Binding-site contacts:
Ligand atom C6 contacts residue ASN362 of chain 1.E at 4.5 Å.
Ligand atom C1 contacts residue ASN362 of chain 1.E at 1.4 Å.
Ligand atom C8 contacts residue ASN362 of chain 1.E at 4.4 Å.
Ligand atom C4 contacts residue ASN362 of chain 1.E at 4.2 Å.
Ligand atom O3 contacts residue BMA3 of chain 1.IA at 4.1 Å.
Ligand atom C8 contacts residue ASN385 of chain 1.E at 4.1 Å.
Ligand atom C7 contacts residue NAG1 of chain 1.IA at 3.9 Å.
Ligand atom O7 contacts residue NAG2 of chain 1.IA at 4.3 Å.
Ligand atom C3 contacts residue NAG2 of chain 1.IA at 4.3 Å.
Ligand atom N2 contacts residue NAG2 of chain 1.IA at 3.6 Å.
Ligand atom O7 contacts residue ASN385 of chain 1.E at 4.3 Å.
Ligand atom C1 contacts residue SER363 of chain 1.E at 3.9 Å.
Ligand atom O7 contacts residue SER387 of chain 1.E at 3.9 Å.
Ligand atom O3 contacts residue NAG1 of chain 1.IA at 3.8 Å.
Ligand atom O6 contacts residue ASN362 of chain 1.E at 3.9 Å.
Ligand atom C8 contacts residue THR371 of chain 1.E at 3.3 Å.
Ligand atom C7 contacts residue NAG2 of chain 1.IA at 3.5 Å.
Ligand atom C3 contacts residue ASN362 of chain 1.E at 3.8 Å.
Ligand atom O3 contacts residue NAG2 of chain 1.IA at 4.1 Å.
Ligand atom N2 contacts residue ASN362 of chain 1.E at 2.8 Å (h-bond).
Ligand atom C2 contacts residue ASN362 of chain 1.E at 2.4 Å.
Ligand atom C7 contacts residue ASN362 of chain 1.E at 3.3 Å.
Ligand atom O5 contacts residue ASN362 of chain 1.E at 2.4 Å (h-bond).
Ligand atom O4 contacts residue BMA3 of chain 1.IA at 4.1 Å.
Ligand atom O7 contacts residue NAG1 of chain 1.IA at 3.4 Å.
Ligand atom O7 contacts residue ASN362 of chain 1.E at 3.4 Å (h-bond).
Ligand atom N2 contacts residue SER363 of chain 1.E at 4.4 Å.
Ligand atom C5 contacts residue ASN362 of chain 1.E at 3.7 Å.
Ligand atom C8 contacts residue NAG2 of chain 1.IA at 3.2 Å.
Ligand atom C8 contacts residue NAG1 of chain 1.IA at 4.0 Å.

The protein below binds the small molecule below.
Small molecule (SMILES): CC(=O)N[C@H]1[C@H](O[C@H]2[C@H](O)[C@@H](NC(C)=O)CO[C@@H]2CO)O[C@H](CO)[C@@H](O)[C@@H]1O

Sequence of chain 1.E:
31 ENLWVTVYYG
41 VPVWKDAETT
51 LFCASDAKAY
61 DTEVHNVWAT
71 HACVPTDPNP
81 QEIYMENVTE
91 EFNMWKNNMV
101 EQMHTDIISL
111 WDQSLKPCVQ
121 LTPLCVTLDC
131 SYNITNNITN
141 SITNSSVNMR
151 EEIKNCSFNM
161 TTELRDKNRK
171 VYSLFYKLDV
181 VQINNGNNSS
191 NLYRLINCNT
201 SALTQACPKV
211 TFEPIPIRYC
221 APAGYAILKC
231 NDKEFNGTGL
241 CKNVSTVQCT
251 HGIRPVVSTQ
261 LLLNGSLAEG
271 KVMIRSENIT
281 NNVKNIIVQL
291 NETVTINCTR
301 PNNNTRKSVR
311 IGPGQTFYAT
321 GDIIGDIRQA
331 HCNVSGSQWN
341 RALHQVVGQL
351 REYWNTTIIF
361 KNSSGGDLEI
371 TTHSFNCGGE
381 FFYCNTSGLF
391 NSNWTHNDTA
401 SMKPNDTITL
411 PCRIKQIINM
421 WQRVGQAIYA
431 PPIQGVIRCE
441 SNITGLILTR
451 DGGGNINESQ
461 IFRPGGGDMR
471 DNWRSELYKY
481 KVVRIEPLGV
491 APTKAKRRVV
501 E